Sequence of chain 32.A:
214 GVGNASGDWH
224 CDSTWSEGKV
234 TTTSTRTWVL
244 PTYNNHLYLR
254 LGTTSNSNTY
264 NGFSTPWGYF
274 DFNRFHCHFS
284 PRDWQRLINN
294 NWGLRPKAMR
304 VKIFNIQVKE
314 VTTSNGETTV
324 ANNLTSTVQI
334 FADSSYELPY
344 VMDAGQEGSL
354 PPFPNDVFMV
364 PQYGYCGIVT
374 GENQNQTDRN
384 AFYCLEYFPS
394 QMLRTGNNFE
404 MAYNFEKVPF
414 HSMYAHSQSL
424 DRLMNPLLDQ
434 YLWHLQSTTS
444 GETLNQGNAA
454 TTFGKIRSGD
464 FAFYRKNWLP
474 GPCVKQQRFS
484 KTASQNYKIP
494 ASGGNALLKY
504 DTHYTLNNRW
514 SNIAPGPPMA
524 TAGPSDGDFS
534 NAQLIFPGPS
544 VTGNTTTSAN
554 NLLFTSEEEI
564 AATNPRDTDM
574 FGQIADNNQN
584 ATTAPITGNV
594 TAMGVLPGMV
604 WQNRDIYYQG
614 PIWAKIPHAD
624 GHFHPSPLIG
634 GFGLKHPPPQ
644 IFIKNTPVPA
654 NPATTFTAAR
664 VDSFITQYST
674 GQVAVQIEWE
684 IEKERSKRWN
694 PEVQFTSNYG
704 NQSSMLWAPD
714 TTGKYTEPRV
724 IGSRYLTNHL

Sequence of chain 57.A:
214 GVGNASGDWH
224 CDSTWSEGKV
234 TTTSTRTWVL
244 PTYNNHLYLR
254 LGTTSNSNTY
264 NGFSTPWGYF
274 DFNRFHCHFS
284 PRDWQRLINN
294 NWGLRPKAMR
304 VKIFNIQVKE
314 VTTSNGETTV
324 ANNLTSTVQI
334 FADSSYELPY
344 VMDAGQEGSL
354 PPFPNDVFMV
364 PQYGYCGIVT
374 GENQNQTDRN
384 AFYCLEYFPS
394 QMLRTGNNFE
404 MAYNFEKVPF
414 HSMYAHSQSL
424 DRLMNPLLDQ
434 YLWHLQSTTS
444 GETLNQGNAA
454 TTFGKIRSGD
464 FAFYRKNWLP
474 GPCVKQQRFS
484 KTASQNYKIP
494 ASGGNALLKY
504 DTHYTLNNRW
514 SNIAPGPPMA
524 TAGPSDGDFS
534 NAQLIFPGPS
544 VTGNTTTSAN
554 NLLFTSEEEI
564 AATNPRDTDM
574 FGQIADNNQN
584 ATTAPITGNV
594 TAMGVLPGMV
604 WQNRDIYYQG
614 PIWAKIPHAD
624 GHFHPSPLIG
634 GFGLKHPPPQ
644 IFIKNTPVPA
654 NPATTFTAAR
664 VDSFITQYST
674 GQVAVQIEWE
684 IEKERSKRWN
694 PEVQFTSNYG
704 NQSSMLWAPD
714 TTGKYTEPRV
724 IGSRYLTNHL

Binding-site contacts:
Ligand atom O2P contacts residue ASP623 of chain 57.A at 3.2 Å (salt-bridge).
Ligand atom O3' contacts residue PRO628 of chain 32.A at 4.1 Å.
Ligand atom C5 contacts residue SER629 of chain 32.A at 3.5 Å.
Ligand atom N7 contacts residue PRO412 of chain 32.A at 4.3 Å.
Ligand atom C2 contacts residue GLY636 of chain 32.A at 3.2 Å.
Ligand atom N9 contacts residue PRO412 of chain 32.A at 4.2 Å.
Ligand atom N6 contacts residue SER629 of chain 32.A at 3.0 Å (h-bond).
Ligand atom C5 contacts residue PRO628 of chain 32.A at 2.7 Å (hydrophobic).
Ligand atom C5 contacts residue PRO412 of chain 32.A at 4.2 Å (hydrophobic).
Ligand atom C1' contacts residue HIS627 of chain 32.A at 4.3 Å.
Ligand atom C8 contacts residue PRO628 of chain 32.A at 3.8 Å (hydrophobic).
Ligand atom P contacts residue HIS625 of chain 57.A at 3.9 Å.
Ligand atom N7 contacts residue PRO628 of chain 32.A at 3.3 Å (h-bond).
Ligand atom N6 contacts residue GLY634 of chain 32.A at 3.8 Å.
Ligand atom C8 contacts residue SER629 of chain 32.A at 4.2 Å.
Ligand atom C4 contacts residue PRO628 of chain 32.A at 3.0 Å (hydrophobic).
Ligand atom N1 contacts residue GLY636 of chain 32.A at 2.9 Å (h-bond).
Ligand atom C3' contacts residue HIS627 of chain 32.A at 4.3 Å.
Ligand atom N9 contacts residue PRO628 of chain 32.A at 3.7 Å.
Ligand atom N7 contacts residue ASN606 of chain 32.A at 4.2 Å.
Ligand atom C2' contacts residue HIS627 of chain 32.A at 3.2 Å.
Ligand atom C2' contacts residue PRO628 of chain 32.A at 3.6 Å (hydrophobic).
Ligand atom C8 contacts residue HIS627 of chain 32.A at 3.5 Å.
Ligand atom N6 contacts residue PHE635 of chain 32.A at 3.7 Å.
Ligand atom C4 contacts residue PRO412 of chain 32.A at 4.1 Å (hydrophobic).
Ligand atom N3 contacts residue PRO628 of chain 32.A at 3.5 Å (h-bond).
Ligand atom N7 contacts residue SER629 of chain 32.A at 3.1 Å (h-bond).
Ligand atom C6 contacts residue PRO628 of chain 32.A at 2.8 Å (hydrophobic).
Ligand atom O1P contacts residue HIS625 of chain 57.A at 2.8 Å (h-bond).
Ligand atom N6 contacts residue PRO628 of chain 32.A at 3.4 Å (h-bond).
Ligand atom C2 contacts residue PRO628 of chain 32.A at 3.5 Å (hydrophobic).
Ligand atom C6 contacts residue GLY636 of chain 32.A at 3.6 Å.
Ligand atom N6 contacts residue GLY636 of chain 32.A at 3.2 Å (h-bond).
Ligand atom N7 contacts residue HIS627 of chain 32.A at 4.1 Å.
Ligand atom C1' contacts residue PRO628 of chain 32.A at 3.9 Å (hydrophobic).
Ligand atom C6 contacts residue PRO412 of chain 32.A at 4.3 Å (hydrophobic).
Ligand atom N1 contacts residue PRO628 of chain 32.A at 3.2 Å (h-bond).
Ligand atom C8 contacts residue PRO412 of chain 32.A at 4.3 Å (hydrophobic).
Ligand atom N1 contacts residue VAL411 of chain 32.A at 4.3 Å.
Ligand atom C6 contacts residue SER629 of chain 32.A at 3.5 Å.

The protein below binds the small molecule below.
Small molecule (SMILES): Nc1ncnc2c1ncn2[C@H]1C[C@H](O)[C@@H](COP(=O)(O)O)O1